Sequence of chain 1.E:
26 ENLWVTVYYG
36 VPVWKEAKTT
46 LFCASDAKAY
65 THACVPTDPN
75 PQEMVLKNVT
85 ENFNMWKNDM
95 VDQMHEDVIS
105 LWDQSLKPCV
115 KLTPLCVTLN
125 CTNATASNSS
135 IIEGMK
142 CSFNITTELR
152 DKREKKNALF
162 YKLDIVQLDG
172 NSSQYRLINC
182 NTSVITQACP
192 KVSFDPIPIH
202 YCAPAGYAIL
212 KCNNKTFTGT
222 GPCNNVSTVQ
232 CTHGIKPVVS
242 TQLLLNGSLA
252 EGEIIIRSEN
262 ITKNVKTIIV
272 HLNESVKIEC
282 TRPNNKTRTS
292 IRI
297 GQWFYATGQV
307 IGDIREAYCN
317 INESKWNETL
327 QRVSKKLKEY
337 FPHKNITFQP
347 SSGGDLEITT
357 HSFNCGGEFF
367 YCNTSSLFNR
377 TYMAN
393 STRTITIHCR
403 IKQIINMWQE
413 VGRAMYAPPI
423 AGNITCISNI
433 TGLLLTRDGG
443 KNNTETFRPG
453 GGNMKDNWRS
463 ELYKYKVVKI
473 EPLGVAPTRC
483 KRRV

This protein binds this small molecule.
Small molecule (SMILES): CC(=O)N[C@@H]1[C@@H](O)[C@H](O)[C@@H](CO)O[C@H]1O

Binding-site contacts:
Ligand atom N2 contacts residue ASN375 of chain 1.E at 2.9 Å (h-bond).
Ligand atom C3 contacts residue ASN375 of chain 1.E at 3.8 Å.
Ligand atom C2 contacts residue ASN375 of chain 1.E at 2.5 Å.
Ligand atom C7 contacts residue ASN375 of chain 1.E at 3.2 Å.
Ligand atom C1 contacts residue ASN375 of chain 1.E at 1.4 Å.
Ligand atom O7 contacts residue SER371 of chain 1.E at 4.0 Å.
Ligand atom O7 contacts residue ASN375 of chain 1.E at 3.2 Å (h-bond).
Ligand atom C4 contacts residue ASN375 of chain 1.E at 4.2 Å.
Ligand atom C5 contacts residue ASN375 of chain 1.E at 3.6 Å.
Ligand atom C8 contacts residue PRO346 of chain 1.E at 3.6 Å (hydrophobic).
Ligand atom O5 contacts residue ASN375 of chain 1.E at 2.4 Å (h-bond).
Ligand atom C8 contacts residue ASN375 of chain 1.E at 3.7 Å.
Ligand atom C7 contacts residue SER371 of chain 1.E at 4.4 Å.
Ligand atom C8 contacts residue SER371 of chain 1.E at 4.2 Å.